Sequence of chain 1.A:
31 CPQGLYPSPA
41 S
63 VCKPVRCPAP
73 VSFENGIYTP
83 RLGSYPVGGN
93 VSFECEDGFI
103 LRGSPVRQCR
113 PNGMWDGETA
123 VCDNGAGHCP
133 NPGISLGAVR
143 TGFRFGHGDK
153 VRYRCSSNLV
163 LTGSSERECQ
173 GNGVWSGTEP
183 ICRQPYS

The small molecule below binds the protein below.
Small molecule (SMILES): CC(=O)N[C@H]1CO[C@H](CO[C@@H]2O[C@@H](C)[C@@H](O)[C@@H](O)[C@@H]2O)[C@@H](O)[C@@H]1O

Binding-site contacts:
Ligand atom C2 contacts residue GLN110 of chain 1.A at 4.4 Å.
Ligand atom C7 contacts residue TYR34 of chain 1.D at 3.8 Å (hydrophobic).
Ligand atom C1 contacts residue GLY90 of chain 1.A at 3.9 Å.
Ligand atom C5 contacts residue GLN110 of chain 1.A at 4.2 Å.
Ligand atom C6 contacts residue VAL108 of chain 1.A at 3.8 Å (hydrophobic).
Ligand atom C8 contacts residue TYR34 of chain 1.D at 3.1 Å (hydrophobic).
Ligand atom N2 contacts residue GLY90 of chain 1.A at 3.1 Å (h-bond).
Ligand atom C4 contacts residue SER32 of chain 1.D at 4.4 Å.
Ligand atom C3 contacts residue ASN92 of chain 1.A at 3.8 Å.
Ligand atom C8 contacts residue ASN92 of chain 1.A at 3.6 Å.
Ligand atom C4 contacts residue GLN110 of chain 1.A at 4.4 Å.
Ligand atom C4 contacts residue ASN92 of chain 1.A at 4.3 Å.
Ligand atom C7 contacts residue GLY90 of chain 1.A at 3.9 Å.
Ligand atom C3 contacts residue GLY90 of chain 1.A at 4.3 Å.
Ligand atom C3 contacts residue GLN110 of chain 1.A at 3.9 Å.
Ligand atom O7 contacts residue ASN92 of chain 1.A at 4.3 Å.
Ligand atom C2 contacts residue GLY90 of chain 1.A at 3.9 Å.
Ligand atom O7 contacts residue TYR34 of chain 1.D at 3.6 Å.
Ligand atom C7 contacts residue ASN92 of chain 1.A at 3.5 Å.
Ligand atom C5 contacts residue ASN92 of chain 1.A at 3.7 Å.
Ligand atom C6 contacts residue SER32 of chain 1.D at 4.3 Å.
Ligand atom C1 contacts residue GLN110 of chain 1.A at 4.1 Å.
Ligand atom C5 contacts residue ASN92 of chain 1.A at 4.3 Å.
Ligand atom C1 contacts residue ASN92 of chain 1.A at 1.4 Å.
Ligand atom C6 contacts residue ASN92 of chain 1.A at 4.0 Å.
Ligand atom O5 contacts residue ASN92 of chain 1.A at 2.4 Å (h-bond).
Ligand atom C2 contacts residue ASN92 of chain 1.A at 2.5 Å.
Ligand atom N2 contacts residue ASN92 of chain 1.A at 2.9 Å (h-bond).
Ligand atom O7 contacts residue GLY90 of chain 1.A at 4.0 Å.

Sequence of chain 1.D:
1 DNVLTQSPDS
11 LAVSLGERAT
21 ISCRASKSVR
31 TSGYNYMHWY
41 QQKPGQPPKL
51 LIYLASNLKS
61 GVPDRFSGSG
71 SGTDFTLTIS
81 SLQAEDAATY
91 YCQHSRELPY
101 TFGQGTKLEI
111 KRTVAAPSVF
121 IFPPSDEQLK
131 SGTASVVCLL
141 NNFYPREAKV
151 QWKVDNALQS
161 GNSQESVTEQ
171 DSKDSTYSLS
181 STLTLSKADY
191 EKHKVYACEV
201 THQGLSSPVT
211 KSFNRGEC